A protein and the small-molecule ligand that binds it are described below.
Small molecule (SMILES): CC(=O)N[C@@H]1[C@@H](O)[C@H](O)[C@@H](CO)O[C@H]1O

Binding-site contacts:
Ligand atom O7 contacts residue ASN343 of chain 1.A at 3.5 Å (h-bond).
Ligand atom C1 contacts residue ASN343 of chain 1.A at 1.4 Å.
Ligand atom C4 contacts residue ASN343 of chain 1.A at 4.3 Å.
Ligand atom C7 contacts residue ASN343 of chain 1.A at 3.2 Å.
Ligand atom C8 contacts residue ASN343 of chain 1.A at 4.2 Å.
Ligand atom N2 contacts residue ASN343 of chain 1.A at 2.7 Å (h-bond).
Ligand atom C2 contacts residue ASN343 of chain 1.A at 2.4 Å.
Ligand atom O5 contacts residue ASN343 of chain 1.A at 2.5 Å (h-bond).
Ligand atom C3 contacts residue ASN343 of chain 1.A at 3.7 Å.
Ligand atom C5 contacts residue ASN343 of chain 1.A at 3.8 Å.

Sequence of chain 1.A:
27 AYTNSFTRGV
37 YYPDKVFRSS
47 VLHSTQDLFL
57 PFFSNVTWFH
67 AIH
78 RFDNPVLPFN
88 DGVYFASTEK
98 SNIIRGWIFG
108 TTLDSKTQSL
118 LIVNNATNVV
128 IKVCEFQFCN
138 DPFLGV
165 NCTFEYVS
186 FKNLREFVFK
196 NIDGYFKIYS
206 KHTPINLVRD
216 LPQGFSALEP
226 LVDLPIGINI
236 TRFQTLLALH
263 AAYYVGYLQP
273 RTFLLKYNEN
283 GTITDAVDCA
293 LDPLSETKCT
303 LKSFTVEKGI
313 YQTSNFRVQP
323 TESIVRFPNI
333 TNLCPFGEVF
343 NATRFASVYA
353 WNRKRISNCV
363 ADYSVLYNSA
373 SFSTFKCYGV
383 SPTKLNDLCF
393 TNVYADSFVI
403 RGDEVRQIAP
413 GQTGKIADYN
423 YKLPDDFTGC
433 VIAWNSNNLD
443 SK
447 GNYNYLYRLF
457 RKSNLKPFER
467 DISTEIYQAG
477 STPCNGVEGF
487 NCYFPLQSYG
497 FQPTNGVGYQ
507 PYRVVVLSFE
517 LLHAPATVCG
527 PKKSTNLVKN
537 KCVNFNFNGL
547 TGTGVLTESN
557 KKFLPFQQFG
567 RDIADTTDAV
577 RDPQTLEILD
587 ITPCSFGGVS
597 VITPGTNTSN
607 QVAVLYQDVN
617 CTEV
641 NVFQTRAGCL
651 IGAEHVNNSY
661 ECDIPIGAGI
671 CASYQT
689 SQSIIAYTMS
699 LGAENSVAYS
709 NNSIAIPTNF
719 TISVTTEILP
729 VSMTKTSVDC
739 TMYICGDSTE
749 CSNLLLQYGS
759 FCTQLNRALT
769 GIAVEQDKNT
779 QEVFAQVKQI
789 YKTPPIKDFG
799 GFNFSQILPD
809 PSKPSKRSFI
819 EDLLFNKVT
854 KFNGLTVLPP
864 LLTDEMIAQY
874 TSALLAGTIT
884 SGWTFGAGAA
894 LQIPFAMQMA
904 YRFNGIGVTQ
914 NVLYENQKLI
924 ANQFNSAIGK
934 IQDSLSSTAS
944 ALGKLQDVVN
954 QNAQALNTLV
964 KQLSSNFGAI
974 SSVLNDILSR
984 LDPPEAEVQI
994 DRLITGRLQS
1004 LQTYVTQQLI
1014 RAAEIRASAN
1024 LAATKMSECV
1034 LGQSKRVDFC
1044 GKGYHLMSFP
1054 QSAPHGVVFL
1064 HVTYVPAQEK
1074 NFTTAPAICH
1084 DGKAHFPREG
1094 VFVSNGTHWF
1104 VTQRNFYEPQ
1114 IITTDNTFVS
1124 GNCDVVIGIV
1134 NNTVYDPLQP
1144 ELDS